Sequence of chain 1.E:
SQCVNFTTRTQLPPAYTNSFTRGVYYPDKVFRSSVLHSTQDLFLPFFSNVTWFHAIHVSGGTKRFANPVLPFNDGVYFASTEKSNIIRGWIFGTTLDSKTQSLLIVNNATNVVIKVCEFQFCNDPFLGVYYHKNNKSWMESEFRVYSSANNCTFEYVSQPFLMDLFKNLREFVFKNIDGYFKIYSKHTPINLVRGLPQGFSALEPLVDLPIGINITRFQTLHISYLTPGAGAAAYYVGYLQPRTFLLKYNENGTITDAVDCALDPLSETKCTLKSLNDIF

This small molecule binds to this protein.
Small molecule (SMILES): CC(=O)N[C@@H]1[C@@H](O)[C@H](O)[C@@H](CO)O[C@H]1O

Binding-site contacts:
Ligand atom C7 contacts residue ASN49 of chain 1.E at 3.3 Å.
Ligand atom O5 contacts residue ASN49 of chain 1.E at 2.3 Å (h-bond).
Ligand atom C2 contacts residue ASN49 of chain 1.E at 2.5 Å.
Ligand atom C4 contacts residue ASN49 of chain 1.E at 4.2 Å.
Ligand atom C8 contacts residue ASN49 of chain 1.E at 3.7 Å.
Ligand atom C8 contacts residue PHE47 of chain 1.E at 3.5 Å (hydrophobic).
Ligand atom O7 contacts residue ASN49 of chain 1.E at 3.5 Å (h-bond).
Ligand atom C5 contacts residue ASN49 of chain 1.E at 3.6 Å.
Ligand atom N2 contacts residue ASN49 of chain 1.E at 3.0 Å (h-bond).
Ligand atom C1 contacts residue ASN49 of chain 1.E at 1.4 Å.
Ligand atom C3 contacts residue ASN49 of chain 1.E at 3.8 Å.